The protein below binds the small molecule below.
Small molecule (SMILES): OC[C@@]1(O)OC[C@@H](O)[C@@H](O)[C@@H]1O

Binding-site contacts:
Ligand atom O1 contacts residue TYR116 of chain 1.E at 3.6 Å.
Ligand atom O4 contacts residue LYS119 of chain 1.E at 3.5 Å.
Ligand atom O1 contacts residue PHE117 of chain 1.E at 3.3 Å.
Ligand atom O4 contacts residue TYR105 of chain 1.H at 3.8 Å.
Ligand atom O4 contacts residue PHE117 of chain 1.E at 4.4 Å.
Ligand atom C3 contacts residue GLN118 of chain 1.E at 4.2 Å.
Ligand atom C5 contacts residue TYR105 of chain 1.H at 4.4 Å (hydrophobic).
Ligand atom O1 contacts residue GLN118 of chain 1.E at 3.3 Å (h-bond).
Ligand atom C3 contacts residue PHE117 of chain 1.E at 4.4 Å (hydrophobic).
Ligand atom C4 contacts residue GLN118 of chain 1.E at 4.3 Å.
Ligand atom C4 contacts residue LYS119 of chain 1.E at 4.3 Å.
Ligand atom C3 contacts residue TYR105 of chain 1.H at 4.5 Å (hydrophobic).
Ligand atom O1 contacts residue PRO115 of chain 1.E at 4.3 Å.
Ligand atom C6 contacts residue TYR105 of chain 1.H at 3.5 Å (hydrophobic).
Ligand atom C1 contacts residue TYR116 of chain 1.E at 3.4 Å (hydrophobic).
Ligand atom O5 contacts residue TYR105 of chain 1.H at 3.8 Å.
Ligand atom O3 contacts residue PHE117 of chain 1.E at 3.6 Å.
Ligand atom O6 contacts residue TYR105 of chain 1.H at 4.2 Å.
Ligand atom C1 contacts residue PHE117 of chain 1.E at 3.9 Å (hydrophobic).
Ligand atom O3 contacts residue GLN118 of chain 1.E at 2.9 Å (h-bond).
Ligand atom C1 contacts residue GLN118 of chain 1.E at 4.3 Å.
Ligand atom O2 contacts residue GLN118 of chain 1.E at 4.2 Å.

Sequence of chain 1.H:
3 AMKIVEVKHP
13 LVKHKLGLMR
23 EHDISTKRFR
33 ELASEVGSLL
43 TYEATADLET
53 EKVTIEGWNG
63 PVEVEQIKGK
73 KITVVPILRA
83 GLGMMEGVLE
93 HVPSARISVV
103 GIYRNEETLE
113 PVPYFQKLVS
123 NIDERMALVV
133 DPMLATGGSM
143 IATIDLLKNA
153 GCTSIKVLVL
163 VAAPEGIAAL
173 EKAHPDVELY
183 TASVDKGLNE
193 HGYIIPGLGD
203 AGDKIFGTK

Sequence of chain 1.E:
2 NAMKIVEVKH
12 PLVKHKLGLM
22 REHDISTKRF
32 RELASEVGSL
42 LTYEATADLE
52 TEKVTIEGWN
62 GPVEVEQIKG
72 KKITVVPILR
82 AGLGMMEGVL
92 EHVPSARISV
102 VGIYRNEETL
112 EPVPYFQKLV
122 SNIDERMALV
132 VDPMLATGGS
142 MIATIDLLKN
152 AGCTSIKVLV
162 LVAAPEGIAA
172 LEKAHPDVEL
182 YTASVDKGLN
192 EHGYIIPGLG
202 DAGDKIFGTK